The protein below binds the small molecule below.
Small molecule (SMILES): Nc1ncnc2c1ncn2[C@@H]1O[C@H](COP(=O)(O)OP(=O)(O)OP(O)(O)=S)[C@@H](O)[C@H]1O

Sequence of chain 1.A:
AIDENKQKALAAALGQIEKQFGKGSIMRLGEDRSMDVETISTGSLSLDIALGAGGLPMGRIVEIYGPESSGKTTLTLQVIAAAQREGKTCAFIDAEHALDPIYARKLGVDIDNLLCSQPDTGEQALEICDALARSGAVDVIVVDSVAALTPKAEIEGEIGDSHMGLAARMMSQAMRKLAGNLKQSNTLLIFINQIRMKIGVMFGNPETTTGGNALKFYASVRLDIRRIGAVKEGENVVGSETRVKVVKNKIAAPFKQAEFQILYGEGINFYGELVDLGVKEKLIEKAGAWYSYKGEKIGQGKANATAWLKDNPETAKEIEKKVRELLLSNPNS

Binding-site contacts:
Ligand atom C6 contacts residue TYR104 of chain 1.A at 3.4 Å (hydrophobic).
Ligand atom O2B contacts residue LYS73 of chain 1.A at 2.9 Å (salt-bridge).
Ligand atom N6 contacts residue TYR104 of chain 1.A at 3.6 Å.
Ligand atom N6 contacts residue ASP101 of chain 1.A at 3.1 Å (salt-bridge).
Ligand atom O4' contacts residue THR75 of chain 1.A at 3.8 Å.
Ligand atom O2' contacts residue TYR265 of chain 1.A at 3.5 Å.
Ligand atom O4' contacts residue TYR104 of chain 1.A at 3.3 Å (h-bond).
Ligand atom C4 contacts residue TYR104 of chain 1.A at 3.5 Å (hydrophobic).
Ligand atom O3' contacts residue TYR265 of chain 1.A at 3.2 Å.
Ligand atom N9 contacts residue TYR104 of chain 1.A at 3.5 Å (h-bond).
Ligand atom PB contacts residue MG1 of chain 1.L at 3.3 Å.
Ligand atom S1G contacts residue MG1 of chain 1.L at 3.1 Å.
Ligand atom O2B contacts residue SER71 of chain 1.A at 3.5 Å (h-bond).
Ligand atom O2G contacts residue THR74 of chain 1.A at 2.5 Å (h-bond).
Ligand atom O2G contacts residue GLU97 of chain 1.A at 3.6 Å (salt-bridge).
Ligand atom O1A contacts residue GLY72 of chain 1.A at 3.6 Å.
Ligand atom N3 contacts residue TYR104 of chain 1.A at 3.8 Å.
Ligand atom O2B contacts residue SER70 of chain 1.A at 3.5 Å (h-bond).
Ligand atom O3A contacts residue LYS73 of chain 1.A at 3.7 Å.
Ligand atom O2B contacts residue GLY72 of chain 1.A at 3.6 Å.
Ligand atom O3B contacts residue MG1 of chain 1.L at 3.6 Å.
Ligand atom O1B contacts residue THR74 of chain 1.A at 2.6 Å (h-bond).
Ligand atom O1A contacts residue THR74 of chain 1.A at 3.6 Å.
Ligand atom C5' contacts residue THR75 of chain 1.A at 3.7 Å.
Ligand atom C1' contacts residue TYR265 of chain 1.A at 3.8 Å (hydrophobic).
Ligand atom O1A contacts residue THR75 of chain 1.A at 2.6 Å (h-bond).
Ligand atom O3A contacts residue GLY72 of chain 1.A at 3.4 Å (h-bond).
Ligand atom S1G contacts residue GLU97 of chain 1.A at 2.9 Å (salt-bridge).
Ligand atom C5 contacts residue TYR104 of chain 1.A at 3.5 Å (hydrophobic).
Ligand atom PA contacts residue THR75 of chain 1.A at 3.8 Å.
Ligand atom PB contacts residue LYS73 of chain 1.A at 3.8 Å.
Ligand atom O1B contacts residue LYS73 of chain 1.A at 3.6 Å (salt-bridge).
Ligand atom C5' contacts residue GLY72 of chain 1.A at 3.7 Å.
Ligand atom O2G contacts residue MG1 of chain 1.L at 2.2 Å.
Ligand atom N1 contacts residue TYR104 of chain 1.A at 3.8 Å.
Ligand atom C1' contacts residue TYR104 of chain 1.A at 3.6 Å (hydrophobic).
Ligand atom O1B contacts residue MG1 of chain 1.L at 2.2 Å.
Ligand atom C8 contacts residue TYR104 of chain 1.A at 3.4 Å (hydrophobic).
Ligand atom PG contacts residue MG1 of chain 1.L at 3.0 Å.
Ligand atom N7 contacts residue TYR104 of chain 1.A at 3.4 Å.